Sequence of chain 18.A:
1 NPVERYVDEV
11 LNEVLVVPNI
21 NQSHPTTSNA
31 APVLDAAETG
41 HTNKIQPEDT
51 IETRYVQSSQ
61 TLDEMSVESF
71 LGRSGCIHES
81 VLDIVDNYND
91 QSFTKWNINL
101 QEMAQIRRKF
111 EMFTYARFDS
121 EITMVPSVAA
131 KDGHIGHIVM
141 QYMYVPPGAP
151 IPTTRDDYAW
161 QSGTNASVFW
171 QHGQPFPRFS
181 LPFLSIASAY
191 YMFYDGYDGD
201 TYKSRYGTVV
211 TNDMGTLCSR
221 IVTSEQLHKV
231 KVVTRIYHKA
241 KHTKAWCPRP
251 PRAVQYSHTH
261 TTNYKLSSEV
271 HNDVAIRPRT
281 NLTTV

Sequence of chain 18.C:
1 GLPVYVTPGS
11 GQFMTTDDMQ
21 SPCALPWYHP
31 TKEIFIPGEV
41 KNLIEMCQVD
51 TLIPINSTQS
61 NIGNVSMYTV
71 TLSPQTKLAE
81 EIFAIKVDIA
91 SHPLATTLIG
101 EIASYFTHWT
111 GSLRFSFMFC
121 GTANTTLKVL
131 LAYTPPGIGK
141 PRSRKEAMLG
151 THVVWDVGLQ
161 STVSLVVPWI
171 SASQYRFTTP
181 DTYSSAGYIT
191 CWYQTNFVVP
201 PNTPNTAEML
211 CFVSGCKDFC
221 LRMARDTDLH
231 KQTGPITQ

Binding-site contacts:
Ligand atom F3 contacts residue MET143 of chain 18.A at 3.3 Å.
Ligand atom N2 contacts residue LEU100 of chain 18.A at 3.8 Å.
Ligand atom C5B contacts residue LEU181 of chain 18.A at 3.5 Å (hydrophobic).
Ligand atom N3A contacts residue LEU217 of chain 18.A at 3.6 Å.
Ligand atom C2A contacts residue PHE179 of chain 18.A at 3.5 Å (hydrophobic).
Ligand atom O1 contacts residue LEU100 of chain 18.A at 3.7 Å.
Ligand atom CM6 contacts residue LEU184 of chain 18.A at 3.4 Å (hydrophobic).
Ligand atom F1 contacts residue LEU217 of chain 18.A at 3.3 Å.
Ligand atom N1A contacts residue PHE179 of chain 18.A at 3.6 Å.
Ligand atom C4 contacts residue TYR190 of chain 18.A at 3.6 Å (hydrophobic).
Ligand atom N3A contacts residue PHE179 of chain 18.A at 3.2 Å.
Ligand atom CM4 contacts residue TYR142 of chain 18.A at 3.5 Å (hydrophobic).
Ligand atom O1 contacts residue MET214 of chain 18.A at 3.3 Å.
Ligand atom C3A contacts residue TYR144 of chain 18.A at 3.7 Å (hydrophobic).
Ligand atom CM3 contacts residue ASN212 of chain 18.A at 3.6 Å.
Ligand atom C1C contacts residue MET214 of chain 18.A at 3.5 Å (hydrophobic).
Ligand atom F1 contacts residue TYR142 of chain 18.A at 3.3 Å.
Ligand atom C5B contacts residue TYR144 of chain 18.A at 3.7 Å (hydrophobic).
Ligand atom F3 contacts residue ALA166 of chain 18.A at 3.2 Å.
Ligand atom F2 contacts residue PHE179 of chain 18.A at 3.6 Å.
Ligand atom C4B contacts residue LEU181 of chain 18.A at 3.8 Å (hydrophobic).
Ligand atom F3 contacts residue TYR142 of chain 18.A at 2.6 Å.
Ligand atom C6B contacts residue LEU181 of chain 18.A at 3.5 Å (hydrophobic).
Ligand atom CM6 contacts residue MET214 of chain 18.A at 3.4 Å (hydrophobic).
Ligand atom O1B contacts residue ILE98 of chain 18.A at 3.1 Å.
Ligand atom N1A contacts residue TYR144 of chain 18.A at 3.3 Å.
Ligand atom C2A contacts residue TYR144 of chain 18.A at 3.6 Å (hydrophobic).
Ligand atom F2 contacts residue VAL168 of chain 18.A at 2.9 Å.
Ligand atom F2 contacts residue TYR142 of chain 18.A at 3.6 Å.
Ligand atom C1B contacts residue LEU181 of chain 18.A at 3.8 Å (hydrophobic).
Ligand atom F3 contacts residue TYR144 of chain 18.A at 3.1 Å.
Ligand atom O1A contacts residue TYR144 of chain 18.A at 3.3 Å.
Ligand atom C4 contacts residue LEU100 of chain 18.A at 3.7 Å (hydrophobic).
Ligand atom CM3 contacts residue TYR190 of chain 18.A at 3.7 Å (hydrophobic).
Ligand atom C3A contacts residue PHE179 of chain 18.A at 3.4 Å (hydrophobic).
Ligand atom F1 contacts residue MET124 of chain 18.A at 3.5 Å.
Ligand atom C3 contacts residue LEU100 of chain 18.A at 3.6 Å (hydrophobic).
Ligand atom CM6 contacts residue TYR144 of chain 18.A at 3.6 Å (hydrophobic).
Ligand atom CM2 contacts residue ILE122 of chain 18.A at 3.5 Å (hydrophobic).
Ligand atom C1B contacts residue ILE98 of chain 18.A at 3.7 Å (hydrophobic).

The small molecule below binds the protein below.
Small molecule (SMILES): Cc1cc(CCCOc2c(C)cc(-c3noc(C(F)(F)F)n3)cc2C)on1